Sequence of chain 4.A:
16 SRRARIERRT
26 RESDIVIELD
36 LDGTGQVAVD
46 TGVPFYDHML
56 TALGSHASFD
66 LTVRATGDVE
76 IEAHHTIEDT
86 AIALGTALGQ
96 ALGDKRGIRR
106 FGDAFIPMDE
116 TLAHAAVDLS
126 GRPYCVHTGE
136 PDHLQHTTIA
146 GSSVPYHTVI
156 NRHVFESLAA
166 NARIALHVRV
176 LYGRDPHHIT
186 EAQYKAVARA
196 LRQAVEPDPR

Sequence of chain 8.A:
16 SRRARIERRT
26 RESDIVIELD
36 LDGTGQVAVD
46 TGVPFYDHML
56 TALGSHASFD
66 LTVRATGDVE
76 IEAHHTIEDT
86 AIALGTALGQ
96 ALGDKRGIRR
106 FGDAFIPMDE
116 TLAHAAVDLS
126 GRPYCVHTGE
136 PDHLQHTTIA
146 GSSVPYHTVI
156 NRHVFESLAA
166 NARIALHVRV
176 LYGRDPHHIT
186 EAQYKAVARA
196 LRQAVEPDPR

A protein and the small-molecule ligand that binds it are described below.
Small molecule (SMILES): Nc1nc[nH]n1

Binding-site contacts:
Ligand atom N4 contacts residue GLU83 of chain 23.A at 3.1 Å (salt-bridge).
Ligand atom N2 contacts residue MN1 of chain 8.D at 3.1 Å.
Ligand atom C3 contacts residue ARG127 of chain 4.A at 4.2 Å.
Ligand atom N1 contacts residue GLU186 of chain 8.A at 3.1 Å (salt-bridge).
Ligand atom N4 contacts residue HIS79 of chain 23.A at 3.2 Å (h-bond).
Ligand atom C5 contacts residue MET113 of chain 8.A at 3.6 Å (hydrophobic).
Ligand atom N3A contacts residue MN1 of chain 23.C at 3.6 Å.
Ligand atom N1 contacts residue HIS79 of chain 23.A at 4.4 Å.
Ligand atom C5 contacts residue HIS182 of chain 8.A at 3.3 Å.
Ligand atom C3 contacts residue HIS80 of chain 23.A at 4.3 Å.
Ligand atom C3 contacts residue MN1 of chain 23.C at 3.3 Å.
Ligand atom C3 contacts residue MN1 of chain 8.D at 4.2 Å.
Ligand atom N4 contacts residue MN1 of chain 8.D at 4.4 Å.
Ligand atom N2 contacts residue MET113 of chain 8.A at 3.3 Å.
Ligand atom N3A contacts residue GLU83 of chain 23.A at 3.6 Å (salt-bridge).
Ligand atom C5 contacts residue GLU83 of chain 23.A at 4.0 Å.
Ligand atom N4 contacts residue HIS183 of chain 8.A at 3.2 Å (h-bond).
Ligand atom C5 contacts residue HIS183 of chain 8.A at 3.6 Å.
Ligand atom N1 contacts residue HIS53 of chain 8.A at 4.4 Å.
Ligand atom C5 contacts residue HIS80 of chain 23.A at 3.7 Å.
Ligand atom N2 contacts residue MN1 of chain 23.C at 4.4 Å.
Ligand atom C5 contacts residue MN1 of chain 23.C at 3.2 Å.
Ligand atom N3A contacts residue MET113 of chain 8.A at 3.8 Å.
Ligand atom N1 contacts residue MN1 of chain 8.D at 2.2 Å.
Ligand atom N3A contacts residue ARG127 of chain 4.A at 3.2 Å (salt-bridge).
Ligand atom N1 contacts residue MET113 of chain 8.A at 3.5 Å.
Ligand atom C3 contacts residue HIS183 of chain 8.A at 4.3 Å.
Ligand atom N4 contacts residue MET113 of chain 8.A at 3.5 Å.
Ligand atom C3 contacts residue GLU83 of chain 23.A at 3.6 Å.
Ligand atom N2 contacts residue HIS80 of chain 23.A at 3.5 Å (h-bond).
Ligand atom N2 contacts residue GLU186 of chain 8.A at 3.9 Å.
Ligand atom N4 contacts residue HIS80 of chain 23.A at 4.4 Å.
Ligand atom C5 contacts residue HIS79 of chain 23.A at 3.2 Å.
Ligand atom N1 contacts residue HIS80 of chain 23.A at 2.9 Å (h-bond).
Ligand atom C5 contacts residue GLU186 of chain 8.A at 3.9 Å.
Ligand atom C5 contacts residue MN1 of chain 8.D at 3.3 Å.
Ligand atom N1 contacts residue HIS182 of chain 8.A at 3.1 Å (h-bond).
Ligand atom N4 contacts residue MN1 of chain 23.C at 2.2 Å.
Ligand atom N1 contacts residue MN1 of chain 23.C at 4.3 Å.
Ligand atom C3 contacts residue MET113 of chain 8.A at 3.2 Å (hydrophobic).

Sequence of chain 23.A:
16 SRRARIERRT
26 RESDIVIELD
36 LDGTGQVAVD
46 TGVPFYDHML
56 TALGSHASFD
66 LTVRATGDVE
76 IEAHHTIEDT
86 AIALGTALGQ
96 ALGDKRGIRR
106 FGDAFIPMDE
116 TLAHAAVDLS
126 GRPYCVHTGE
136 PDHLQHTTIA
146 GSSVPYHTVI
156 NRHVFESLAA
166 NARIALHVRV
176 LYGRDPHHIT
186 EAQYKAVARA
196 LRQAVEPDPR